The small molecule below binds the protein below.
Small molecule (SMILES): CCCCCc1ccc(Oc2ccccc2)c(O)c1

Sequence of chain 1.E:
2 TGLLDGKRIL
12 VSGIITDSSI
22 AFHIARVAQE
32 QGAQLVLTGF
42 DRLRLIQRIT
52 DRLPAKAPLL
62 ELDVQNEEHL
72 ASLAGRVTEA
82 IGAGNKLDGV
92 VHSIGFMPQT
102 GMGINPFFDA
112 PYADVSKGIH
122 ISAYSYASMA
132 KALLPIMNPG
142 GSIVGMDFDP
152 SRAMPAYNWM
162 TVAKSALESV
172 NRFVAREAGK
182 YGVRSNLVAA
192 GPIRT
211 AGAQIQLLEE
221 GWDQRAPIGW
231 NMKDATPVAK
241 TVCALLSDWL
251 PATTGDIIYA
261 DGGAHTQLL

Binding-site contacts:
Ligand atom C13 contacts residue MET103 of chain 1.E at 4.1 Å (hydrophobic).
Ligand atom C12 contacts residue MET98 of chain 1.E at 3.8 Å (hydrophobic).
Ligand atom C15 contacts residue TYR158 of chain 1.E at 3.8 Å (hydrophobic).
Ligand atom C16 contacts residue TYR158 of chain 1.E at 4.5 Å (hydrophobic).
Ligand atom C4 contacts residue NAD1 of chain 1.P at 4.0 Å.
Ligand atom C12 contacts residue PHE97 of chain 1.E at 3.8 Å (hydrophobic).
Ligand atom C3 contacts residue NAD1 of chain 1.P at 3.5 Å.
Ligand atom C6 contacts residue NAD1 of chain 1.P at 3.9 Å.
Ligand atom C1 contacts residue TYR158 of chain 1.E at 3.5 Å (hydrophobic).
Ligand atom C17 contacts residue ILE215 of chain 1.E at 3.5 Å (hydrophobic).
Ligand atom C17 contacts residue TYR158 of chain 1.E at 3.9 Å (hydrophobic).
Ligand atom C2 contacts residue NAD1 of chain 1.P at 3.2 Å.
Ligand atom C1 contacts residue NAD1 of chain 1.P at 3.4 Å.
Ligand atom C14 contacts residue NAD1 of chain 1.P at 3.3 Å.
Ligand atom C11 contacts residue MET98 of chain 1.E at 4.4 Å (hydrophobic).
Ligand atom C11 contacts residue GLY96 of chain 1.E at 4.0 Å.
Ligand atom C9 contacts residue NAD1 of chain 1.P at 3.5 Å.
Ligand atom C17 contacts residue ALA157 of chain 1.E at 4.2 Å (hydrophobic).
Ligand atom C10 contacts residue NAD1 of chain 1.P at 4.1 Å.
Ligand atom C18 contacts residue ILE215 of chain 1.E at 3.7 Å (hydrophobic).
Ligand atom C13 contacts residue GLY96 of chain 1.E at 4.4 Å.
Ligand atom C11 contacts residue PHE97 of chain 1.E at 4.1 Å (hydrophobic).
Ligand atom C6 contacts residue TYR158 of chain 1.E at 4.0 Å (hydrophobic).
Ligand atom C18 contacts residue TYR158 of chain 1.E at 4.4 Å (hydrophobic).
Ligand atom C5 contacts residue NAD1 of chain 1.P at 3.6 Å.
Ligand atom O7 contacts residue NAD1 of chain 1.P at 3.4 Å (h-bond).
Ligand atom O17 contacts residue NAD1 of chain 1.P at 3.0 Å (h-bond).
Ligand atom C12 contacts residue MET103 of chain 1.E at 3.7 Å (hydrophobic).
Ligand atom O17 contacts residue TYR158 of chain 1.E at 3.7 Å.
Ligand atom C18 contacts residue MET103 of chain 1.E at 4.1 Å (hydrophobic).
Ligand atom C12 contacts residue GLY96 of chain 1.E at 4.1 Å.
Ligand atom C2 contacts residue TYR158 of chain 1.E at 4.4 Å (hydrophobic).
Ligand atom C16 contacts residue ILE215 of chain 1.E at 3.5 Å (hydrophobic).
Ligand atom C8 contacts residue NAD1 of chain 1.P at 4.3 Å.
Ligand atom C10 contacts residue GLY96 of chain 1.E at 4.3 Å.